Binding-site contacts:
Ligand atom C4 contacts residue LEU48 of chain 1.B at 3.3 Å (hydrophobic).
Ligand atom C4 contacts residue DA4 of chain 1.E at 3.4 Å.
Ligand atom N4 contacts residue DC7 of chain 1.E at 3.4 Å (h-bond).
Ligand atom N1 contacts residue DC1 of chain 1.E at 2.6 Å (h-bond).
Ligand atom C2 contacts residue DG8 of chain 1.E at 3.4 Å.
Ligand atom N1 contacts residue DC7 of chain 1.E at 2.9 Å (h-bond).
Ligand atom O6 contacts residue DC2 of chain 1.E at 3.0 Å (h-bond).
Ligand atom O2 contacts residue ARG19 of chain 1.B at 2.4 Å (salt-bridge).
Ligand atom N2 contacts residue DC2 of chain 1.E at 2.9 Å (h-bond).
Ligand atom N4 contacts residue DG8 of chain 1.E at 2.7 Å (h-bond).
Ligand atom N2 contacts residue DA4 of chain 1.E at 3.2 Å.
Ligand atom N2 contacts residue DC7 of chain 1.E at 2.9 Å (h-bond).
Ligand atom N4 contacts residue DG6 of chain 1.E at 2.8 Å (h-bond).
Ligand atom C2 contacts residue DG8 of chain 1.E at 3.3 Å.
Ligand atom N3 contacts residue DG6 of chain 1.E at 2.7 Å (h-bond).
Ligand atom OP1 contacts residue LYS31 of chain 1.B at 3.0 Å (salt-bridge).
Ligand atom O4 contacts residue DA4 of chain 1.E at 2.5 Å (h-bond).
Ligand atom O4' contacts residue ARG19 of chain 1.B at 2.5 Å (salt-bridge).
Ligand atom O6 contacts residue DC3 of chain 1.E at 2.9 Å (h-bond).
Ligand atom N3 contacts residue DG8 of chain 1.E at 2.8 Å (h-bond).
Ligand atom C6 contacts residue DG6 of chain 1.E at 3.4 Å.
Ligand atom C6 contacts residue DC1 of chain 1.E at 3.4 Å.
Ligand atom O4 contacts residue DA5 of chain 1.E at 2.9 Å (h-bond).
Ligand atom C2 contacts residue DG6 of chain 1.E at 3.4 Å.
Ligand atom N2 contacts residue DC3 of chain 1.E at 3.1 Å (h-bond).
Ligand atom O2 contacts residue DG8 of chain 1.E at 2.7 Å (h-bond).
Ligand atom O4 contacts residue DC3 of chain 1.E at 3.4 Å (h-bond).
Ligand atom C4 contacts residue DA5 of chain 1.E at 3.4 Å.
Ligand atom N3 contacts residue DA5 of chain 1.E at 2.7 Å (h-bond).
Ligand atom C2 contacts residue DC1 of chain 1.E at 3.2 Å.
Ligand atom N2 contacts residue DG8 of chain 1.E at 3.4 Å (h-bond).
Ligand atom N3 contacts residue DA4 of chain 1.E at 2.7 Å (h-bond).
Ligand atom N2 contacts residue DC1 of chain 1.E at 2.4 Å (h-bond).
Ligand atom O6 contacts residue DC7 of chain 1.E at 2.9 Å (h-bond).
Ligand atom N1 contacts residue DC3 of chain 1.E at 3.0 Å (h-bond).
Ligand atom N1 contacts residue DC2 of chain 1.E at 2.9 Å (h-bond).
Ligand atom O6 contacts residue DG6 of chain 1.E at 2.9 Å (h-bond).
Ligand atom O2 contacts residue DG6 of chain 1.E at 2.6 Å (h-bond).
Ligand atom O6 contacts residue DC1 of chain 1.E at 2.9 Å (h-bond).
Ligand atom N3 contacts residue LEU48 of chain 1.B at 3.3 Å.

The small molecule below binds the protein below.
Small molecule (SMILES): Cc1cn([C@H]2C[C@H](O[P](=O)(O)OC[C@H]3O[C@@H](n4cc(C)c(=O)[nH]c4=O)C[C@@H]3O[P](=O)(O)OC[C@H]3O[C@@H](n4cnc5c(=O)nc(N)[nH]c54)C[C@@H]3O[P](=O)(O)OC[C@H]3O[C@@H](n4cnc5c(=O)nc(N)[nH]c54)C[C@@H]3O[P](=O)(O)OC[C@H]3O[C@@H](n4cnc5c(=O)nc(N)[nH]c54)C[C@@H]3O)[C@@H](CO[P](=O)(O)O[C@H]3C[C@H](n4ccc(N)nc4=O)O[C@@H]3CO[P](=O)(O)O[C@H]3C[C@H](n4cnc5c(=O)nc(N)[nH]c54)O[C@@H]3CO[P](=O)(O)O[C@H]3C[C@H](n4ccc(N)nc4=O)O[C@@H]3CO)O2)c(=O)[nH]c1=O

Sequence of chain 1.B:
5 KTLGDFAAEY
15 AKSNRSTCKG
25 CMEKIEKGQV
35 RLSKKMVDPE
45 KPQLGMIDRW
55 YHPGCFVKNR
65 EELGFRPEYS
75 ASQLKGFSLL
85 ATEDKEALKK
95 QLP